Binding-site contacts:
Ligand atom SAR contacts residue MJD1 of chain 2.C at 0.5 Å (h-bond).
Ligand atom CBL contacts residue MJD1 of chain 2.C at 1.4 Å.
Ligand atom OAI contacts residue MJD1 of chain 2.C at 0.2 Å (h-bond).
Ligand atom CAH contacts residue MJD1 of chain 2.C at 1.4 Å.
Ligand atom CBA contacts residue MJD1 of chain 2.C at 1.0 Å.
Ligand atom CBB contacts residue MJD1 of chain 2.C at 1.9 Å.
Ligand atom CBP contacts residue MJD1 of chain 2.C at 1.2 Å.
Ligand atom CBH contacts residue MJD1 of chain 2.C at 0.3 Å.
Ligand atom CBR contacts residue MJD1 of chain 2.C at 0.4 Å.
Ligand atom CAG contacts residue MJD1 of chain 2.C at 1.1 Å.
Ligand atom NAQ contacts residue MJD1 of chain 2.C at 0.6 Å (h-bond).
Ligand atom NBE contacts residue MJD1 of chain 2.C at 0.2 Å (h-bond).
Ligand atom CBJ contacts residue MJD1 of chain 2.C at 1.8 Å.
Ligand atom CAA contacts residue MJD1 of chain 2.C at 0.9 Å.
Ligand atom CBD contacts residue MJD1 of chain 2.C at 0.9 Å.
Ligand atom OAU contacts residue MJD1 of chain 2.C at 1.6 Å (h-bond).
Ligand atom OAV contacts residue MJD1 of chain 2.C at 1.0 Å (h-bond).
Ligand atom OAK contacts residue MJD1 of chain 2.C at 0.8 Å.
Ligand atom CBM contacts residue MJD1 of chain 2.C at 0.4 Å.
Ligand atom CAP contacts residue MJD1 of chain 2.C at 1.2 Å.
Ligand atom CAF contacts residue MJD1 of chain 2.C at 0.1 Å.
Ligand atom NBF contacts residue MJD1 of chain 2.C at 1.9 Å.
Ligand atom CAS contacts residue MJD1 of chain 2.C at 0.8 Å.
Ligand atom CAD contacts residue MJD1 of chain 2.C at 1.5 Å.
Ligand atom OBC contacts residue MJD1 of chain 2.C at 0.3 Å.
Ligand atom CAZ contacts residue MJD1 of chain 2.C at 0.3 Å.
Ligand atom CAT contacts residue MJD1 of chain 2.C at 0.1 Å.
Ligand atom OBO contacts residue MJD1 of chain 2.C at 0.7 Å (h-bond).
Ligand atom CAX contacts residue MJD1 of chain 2.C at 0.1 Å.
Ligand atom CAW contacts residue MJD1 of chain 2.C at 1.2 Å.
Ligand atom CAY contacts residue MJD1 of chain 2.C at 1.1 Å.
Ligand atom CBQ contacts residue MJD1 of chain 2.C at 0.3 Å.
Ligand atom CBI contacts residue MJD1 of chain 2.C at 0.4 Å.
Ligand atom CAE contacts residue MJD1 of chain 2.C at 0.3 Å.
Ligand atom OAM contacts residue MJD1 of chain 2.C at 0.5 Å (h-bond).
Ligand atom CAL contacts residue MJD1 of chain 2.C at 0.9 Å.
Ligand atom CAJ contacts residue MJD1 of chain 2.C at 0.3 Å.
Ligand atom CAO contacts residue MJD1 of chain 2.C at 1.2 Å.
Ligand atom NAN contacts residue MJD1 of chain 2.C at 0.6 Å (h-bond).
Ligand atom CBS contacts residue MJD1 of chain 2.C at 0.4 Å.

Sequence of chain 1.A:
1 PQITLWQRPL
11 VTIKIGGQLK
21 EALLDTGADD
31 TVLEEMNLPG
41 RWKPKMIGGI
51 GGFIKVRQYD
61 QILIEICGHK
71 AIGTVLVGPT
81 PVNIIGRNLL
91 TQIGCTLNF

A protein and the small-molecule ligand that binds it are described below.
Small molecule (SMILES): CC(C)CN(C[C@@H](O)[C@H](Cc1cc(F)cc(F)c1)NC(=O)O[C@H]1[C@H]2CO[C@H]3OC[C@@H]1[C@H]3C2)S(=O)(=O)c1ccc2nc(NC(C)C)oc2c1

Sequence of chain 2.A:
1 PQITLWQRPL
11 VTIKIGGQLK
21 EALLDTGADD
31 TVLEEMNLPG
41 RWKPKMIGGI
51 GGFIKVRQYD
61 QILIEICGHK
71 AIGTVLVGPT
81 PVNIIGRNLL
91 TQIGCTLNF